The protein below binds the small molecule below.
Small molecule (SMILES): CC(=O)N[C@@H]1[C@@H](O)[C@H](O)[C@@H](CO)O[C@H]1O

Binding-site contacts:
Ligand atom O7 contacts residue ASN124 of chain 2.D at 3.6 Å.
Ligand atom C2 contacts residue ASN124 of chain 2.D at 2.6 Å.
Ligand atom N2 contacts residue ARG121 of chain 2.D at 3.5 Å (salt-bridge).
Ligand atom C1 contacts residue ASN124 of chain 2.D at 1.4 Å.
Ligand atom O5 contacts residue ASN124 of chain 2.D at 2.4 Å (h-bond).
Ligand atom C3 contacts residue ARG121 of chain 2.D at 4.3 Å.
Ligand atom C5 contacts residue ASN124 of chain 2.D at 3.6 Å.
Ligand atom N2 contacts residue ASN124 of chain 2.D at 3.0 Å (h-bond).
Ligand atom C7 contacts residue ARG121 of chain 2.D at 3.9 Å.
Ligand atom C4 contacts residue ASN124 of chain 2.D at 4.3 Å.
Ligand atom C3 contacts residue ASN124 of chain 2.D at 3.9 Å.
Ligand atom O3 contacts residue ARG121 of chain 2.D at 3.9 Å.
Ligand atom C8 contacts residue ILE122 of chain 2.D at 3.3 Å (hydrophobic).
Ligand atom C8 contacts residue ARG121 of chain 2.D at 3.5 Å.
Ligand atom C8 contacts residue PRO123 of chain 2.D at 4.3 Å (hydrophobic).
Ligand atom C7 contacts residue ASN124 of chain 2.D at 3.3 Å.
Ligand atom C8 contacts residue ASN124 of chain 2.D at 3.7 Å.

Sequence of chain 2.D:
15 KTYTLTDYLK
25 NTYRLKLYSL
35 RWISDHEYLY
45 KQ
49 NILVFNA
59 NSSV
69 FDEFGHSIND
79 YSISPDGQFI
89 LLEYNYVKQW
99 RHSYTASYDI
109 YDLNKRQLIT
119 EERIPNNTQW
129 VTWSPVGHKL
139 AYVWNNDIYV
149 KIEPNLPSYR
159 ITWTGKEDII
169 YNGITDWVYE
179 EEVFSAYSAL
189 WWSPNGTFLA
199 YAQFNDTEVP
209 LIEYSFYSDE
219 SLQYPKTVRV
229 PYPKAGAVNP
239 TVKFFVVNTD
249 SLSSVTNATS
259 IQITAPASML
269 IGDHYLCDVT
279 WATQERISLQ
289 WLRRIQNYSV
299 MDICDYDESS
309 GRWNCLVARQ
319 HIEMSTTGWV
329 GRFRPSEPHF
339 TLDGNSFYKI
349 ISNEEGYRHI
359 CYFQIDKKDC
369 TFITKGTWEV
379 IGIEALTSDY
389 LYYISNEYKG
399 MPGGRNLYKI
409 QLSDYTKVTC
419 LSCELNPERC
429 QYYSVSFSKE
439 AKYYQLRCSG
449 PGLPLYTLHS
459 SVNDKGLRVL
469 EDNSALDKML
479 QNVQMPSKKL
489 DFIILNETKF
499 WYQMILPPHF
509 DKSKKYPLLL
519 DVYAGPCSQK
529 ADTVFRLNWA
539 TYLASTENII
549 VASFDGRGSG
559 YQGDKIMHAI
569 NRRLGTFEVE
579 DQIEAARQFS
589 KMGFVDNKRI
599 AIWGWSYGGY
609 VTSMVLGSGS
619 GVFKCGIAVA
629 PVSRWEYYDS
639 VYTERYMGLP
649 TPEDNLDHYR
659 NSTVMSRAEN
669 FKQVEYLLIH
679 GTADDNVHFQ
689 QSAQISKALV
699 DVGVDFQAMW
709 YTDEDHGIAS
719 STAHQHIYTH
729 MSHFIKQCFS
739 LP